Binding-site contacts:
Ligand atom N1 contacts residue DC4 of chain 1.A at 2.8 Å (h-bond).
Ligand atom N1 contacts residue DC3 of chain 1.A at 3.0 Å (h-bond).
Ligand atom OP1 contacts residue THR113 of chain 1.F at 2.6 Å (h-bond).
Ligand atom O2 contacts residue DG7 of chain 1.A at 3.0 Å (h-bond).
Ligand atom N3 contacts residue DG8 of chain 1.A at 2.9 Å (h-bond).
Ligand atom N4 contacts residue DG6 of chain 1.A at 3.0 Å (h-bond).
Ligand atom N1 contacts residue DC9 of chain 1.A at 2.8 Å (h-bond).
Ligand atom N4 contacts residue DG8 of chain 1.A at 2.7 Å (h-bond).
Ligand atom N7 contacts residue ARG188 of chain 1.F at 3.0 Å (salt-bridge).
Ligand atom N2 contacts residue DC3 of chain 1.A at 3.0 Å (h-bond).
Ligand atom N7 contacts residue ARG186 of chain 1.F at 2.9 Å (salt-bridge).
Ligand atom OP1 contacts residue THR184 of chain 1.F at 2.8 Å (h-bond).
Ligand atom C4 contacts residue GLN114 of chain 1.E at 3.0 Å.
Ligand atom OP2 contacts residue TYR106 of chain 1.E at 2.3 Å (h-bond).
Ligand atom O2 contacts residue DG6 of chain 1.A at 2.9 Å (h-bond).
Ligand atom OP1 contacts residue SER115 of chain 1.E at 2.9 Å (h-bond).
Ligand atom O2 contacts residue DG8 of chain 1.A at 3.0 Å (h-bond).
Ligand atom OP2 contacts residue ARG116 of chain 1.F at 3.0 Å (salt-bridge).
Ligand atom N4 contacts residue GLU187 of chain 1.E at 2.8 Å (salt-bridge).
Ligand atom N2 contacts residue DC1 of chain 1.A at 2.4 Å (h-bond).
Ligand atom OP1 contacts residue THR183 of chain 1.F at 2.8 Å (h-bond).
Ligand atom OP1 contacts residue THR183 of chain 1.F at 2.8 Å (h-bond).
Ligand atom N4 contacts residue DG2 of chain 1.A at 2.9 Å (h-bond).
Ligand atom N2 contacts residue DC4 of chain 1.A at 2.8 Å (h-bond).
Ligand atom O6 contacts residue ARG188 of chain 1.F at 2.8 Å (salt-bridge).
Ligand atom N2 contacts residue DC9 of chain 1.A at 2.7 Å (h-bond).
Ligand atom N3 contacts residue DG6 of chain 1.A at 2.8 Å (h-bond).
Ligand atom O2 contacts residue DG2 of chain 1.A at 2.7 Å (h-bond).
Ligand atom N1 contacts residue DC1 of chain 1.A at 2.6 Å (h-bond).
Ligand atom N3 contacts residue DG2 of chain 1.A at 2.8 Å (h-bond).
Ligand atom O4' contacts residue SER118 of chain 1.E at 2.8 Å (h-bond).
Ligand atom O4' contacts residue GLN114 of chain 1.E at 2.9 Å (h-bond).
Ligand atom N4 contacts residue DG7 of chain 1.A at 2.8 Å (h-bond).
Ligand atom O6 contacts residue DC1 of chain 1.A at 2.8 Å (h-bond).
Ligand atom O6 contacts residue DC4 of chain 1.A at 3.0 Å (h-bond).
Ligand atom O6 contacts residue ARG186 of chain 1.F at 2.9 Å (salt-bridge).
Ligand atom OP1 contacts residue SER111 of chain 1.E at 2.7 Å (h-bond).
Ligand atom O6 contacts residue DC3 of chain 1.A at 2.8 Å (h-bond).
Ligand atom O6 contacts residue DC9 of chain 1.A at 2.9 Å (h-bond).
Ligand atom N3 contacts residue DG7 of chain 1.A at 2.9 Å (h-bond).

Sequence of chain 1.F:
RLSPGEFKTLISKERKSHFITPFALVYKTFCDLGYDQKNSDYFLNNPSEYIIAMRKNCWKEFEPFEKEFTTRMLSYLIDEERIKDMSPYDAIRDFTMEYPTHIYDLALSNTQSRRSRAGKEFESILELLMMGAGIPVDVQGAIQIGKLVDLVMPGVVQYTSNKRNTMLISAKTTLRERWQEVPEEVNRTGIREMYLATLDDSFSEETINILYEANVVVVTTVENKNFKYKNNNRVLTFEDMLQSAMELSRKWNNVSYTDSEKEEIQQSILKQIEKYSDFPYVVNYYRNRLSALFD

Sequence of chain 1.E:
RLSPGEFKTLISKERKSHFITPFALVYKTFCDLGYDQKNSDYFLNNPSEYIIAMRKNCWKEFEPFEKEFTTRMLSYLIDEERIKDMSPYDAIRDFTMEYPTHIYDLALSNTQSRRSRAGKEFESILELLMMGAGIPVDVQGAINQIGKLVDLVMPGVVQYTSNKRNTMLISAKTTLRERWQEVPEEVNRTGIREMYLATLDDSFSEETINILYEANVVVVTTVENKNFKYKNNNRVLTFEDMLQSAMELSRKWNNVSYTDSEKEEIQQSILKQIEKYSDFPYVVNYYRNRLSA

The protein below binds the small molecule below.
Small molecule (SMILES): Cc1cn([C@H]2C[C@H](O[P](=O)(O)OC[C@H]3O[C@@H](n4cnc5c(=O)nc(N)[nH]c54)C[C@@H]3O[P](=O)(O)OC[C@H]3O[C@@H](n4cnc5c(=O)nc(N)[nH]c54)C[C@@H]3O[P](=O)(O)OC[C@H]3O[C@@H](n4ccc(N)nc4=O)C[C@@H]3O[P](=O)(O)OC[C@H]3O[C@@H](n4cnc5c(=O)nc(N)[nH]c54)C[C@@H]3O)[C@@H](CO[P](=O)(O)O[C@H]3C[C@H](n4ccc(N)nc4=O)O[C@@H]3CO[P](=O)(O)O[C@H]3C[C@H](n4ccc(N)nc4=O)O[C@@H]3CO[P](=O)(O)O[C@H]3C[C@H](n4ccc(N)nc4=O)O[C@@H]3CO[P](=O)(O)O[C@H]3C[C@H](n4cnc5c(=O)nc(N)[nH]c54)O[C@@H]3CO)O2)c(=O)[nH]c1=O